Sequence of chain 3.A:
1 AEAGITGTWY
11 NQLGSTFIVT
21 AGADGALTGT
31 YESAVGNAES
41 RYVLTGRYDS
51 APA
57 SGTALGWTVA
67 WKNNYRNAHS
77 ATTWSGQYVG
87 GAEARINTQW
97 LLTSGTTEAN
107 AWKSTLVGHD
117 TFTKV

Sequence of chain 2.B:
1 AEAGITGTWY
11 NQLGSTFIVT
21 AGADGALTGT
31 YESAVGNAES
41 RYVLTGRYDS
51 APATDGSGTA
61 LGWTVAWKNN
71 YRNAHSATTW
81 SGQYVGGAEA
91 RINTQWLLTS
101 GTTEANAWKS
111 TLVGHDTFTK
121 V

Binding-site contacts:
Ligand atom C3' contacts residue ALA38 of chain 3.A at 3.6 Å (hydrophobic).
Ligand atom CM5 contacts residue ALA74 of chain 3.A at 3.8 Å (hydrophobic).
Ligand atom C contacts residue TYR31 of chain 3.A at 3.5 Å (hydrophobic).
Ligand atom CM5 contacts residue SER76 of chain 3.A at 2.7 Å.
Ligand atom C3 contacts residue ASP116 of chain 3.A at 3.1 Å.
Ligand atom O4' contacts residue ALA74 of chain 3.A at 2.5 Å.
Ligand atom O contacts residue ASN11 of chain 3.A at 3.2 Å (h-bond).
Ligand atom OXT contacts residue TRP67 of chain 3.A at 3.8 Å.
Ligand atom C2' contacts residue SER33 of chain 3.A at 3.9 Å.
Ligand atom O contacts residue TYR31 of chain 3.A at 2.7 Å (h-bond).
Ligand atom C2' contacts residue TRP67 of chain 3.A at 3.4 Å (hydrophobic).
Ligand atom C4' contacts residue SER76 of chain 3.A at 3.8 Å.
Ligand atom CM3 contacts residue ASN37 of chain 3.A at 3.6 Å.
Ligand atom O4' contacts residue SER76 of chain 3.A at 3.6 Å.
Ligand atom O contacts residue SER15 of chain 3.A at 2.7 Å (h-bond).
Ligand atom N1' contacts residue TRP108 of chain 2.B at 3.6 Å.
Ligand atom C5' contacts residue TRP67 of chain 3.A at 3.7 Å (hydrophobic).
Ligand atom C4' contacts residue TRP67 of chain 3.A at 3.3 Å (hydrophobic).
Ligand atom CM3 contacts residue ALA38 of chain 3.A at 2.4 Å (hydrophobic).
Ligand atom N1 contacts residue TRP67 of chain 3.A at 3.4 Å.
Ligand atom OXT contacts residue SER15 of chain 3.A at 3.7 Å.
Ligand atom C contacts residue SER15 of chain 3.A at 3.6 Å.
Ligand atom C3' contacts residue TRP67 of chain 3.A at 3.1 Å (hydrophobic).
Ligand atom C4' contacts residue ASN37 of chain 3.A at 3.8 Å.
Ligand atom C5' contacts residue SER76 of chain 3.A at 3.4 Å.
Ligand atom C6 contacts residue TRP108 of chain 2.B at 3.9 Å (hydrophobic).
Ligand atom OXT contacts residue SER33 of chain 3.A at 2.4 Å (h-bond).
Ligand atom O4' contacts residue ASN37 of chain 3.A at 2.8 Å (h-bond).
Ligand atom C5 contacts residue TRP96 of chain 3.A at 2.9 Å (hydrophobic).
Ligand atom C4 contacts residue TRP96 of chain 3.A at 2.9 Å (hydrophobic).
Ligand atom C4' contacts residue ALA74 of chain 3.A at 3.8 Å (hydrophobic).
Ligand atom C4 contacts residue ASP116 of chain 3.A at 3.4 Å.
Ligand atom C contacts residue SER33 of chain 3.A at 3.4 Å.
Ligand atom N1' contacts residue LEU98 of chain 3.A at 3.9 Å.
Ligand atom C1' contacts residue TRP67 of chain 3.A at 3.8 Å (hydrophobic).
Ligand atom C6' contacts residue LEU98 of chain 3.A at 3.3 Å (hydrophobic).
Ligand atom OXT contacts residue TYR31 of chain 3.A at 3.5 Å.
Ligand atom CM3 contacts residue TRP67 of chain 3.A at 2.9 Å (hydrophobic).
Ligand atom C2' contacts residue VAL35 of chain 3.A at 3.6 Å (hydrophobic).
Ligand atom O4' contacts residue TRP67 of chain 3.A at 3.1 Å.

The small molecule below binds the protein below.
Small molecule (SMILES): Cc1cc(N=Nc2ccccc2C(=O)O)cc(C)c1O